Sequence of chain 1.A:
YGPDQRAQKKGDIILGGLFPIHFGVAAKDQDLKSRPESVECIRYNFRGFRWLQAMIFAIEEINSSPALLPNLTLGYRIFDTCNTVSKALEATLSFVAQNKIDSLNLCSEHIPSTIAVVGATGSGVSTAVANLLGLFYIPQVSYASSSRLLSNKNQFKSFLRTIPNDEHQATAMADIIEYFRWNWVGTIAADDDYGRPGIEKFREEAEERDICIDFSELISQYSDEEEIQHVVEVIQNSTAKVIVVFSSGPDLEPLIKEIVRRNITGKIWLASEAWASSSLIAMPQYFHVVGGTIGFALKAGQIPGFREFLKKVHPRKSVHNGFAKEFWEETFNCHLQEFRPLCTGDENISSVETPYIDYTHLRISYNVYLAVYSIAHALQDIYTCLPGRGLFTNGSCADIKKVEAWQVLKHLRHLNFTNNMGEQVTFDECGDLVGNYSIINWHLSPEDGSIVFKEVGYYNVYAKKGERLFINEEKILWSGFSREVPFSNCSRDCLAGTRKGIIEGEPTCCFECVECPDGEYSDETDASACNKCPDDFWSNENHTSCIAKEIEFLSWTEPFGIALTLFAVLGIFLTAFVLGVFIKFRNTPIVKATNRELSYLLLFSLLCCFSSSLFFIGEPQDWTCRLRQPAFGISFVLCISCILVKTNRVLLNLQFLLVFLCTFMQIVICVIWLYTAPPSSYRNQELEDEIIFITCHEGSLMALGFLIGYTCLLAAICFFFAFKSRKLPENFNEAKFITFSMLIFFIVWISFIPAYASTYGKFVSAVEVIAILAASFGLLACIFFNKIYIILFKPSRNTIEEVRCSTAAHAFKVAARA

The small molecule below binds the protein below.
Small molecule (SMILES): CC(=O)N[C@H]1[C@H](O[C@H]2[C@H](O)[C@@H](NC(C)=O)CO[C@@H]2CO)O[C@H](CO)[C@@H](O)[C@@H]1O

Binding-site contacts:
Ligand atom C8 contacts residue TYR522 of chain 1.A at 3.6 Å (hydrophobic).
Ligand atom C1 contacts residue ASN520 of chain 1.A at 3.5 Å.
Ligand atom O7 contacts residue TYR518 of chain 1.A at 4.1 Å.
Ligand atom C3 contacts residue ASN496 of chain 1.A at 3.8 Å.
Ligand atom C6 contacts residue ASN496 of chain 1.A at 4.5 Å.
Ligand atom N2 contacts residue ASN496 of chain 1.A at 3.1 Å (h-bond).
Ligand atom C7 contacts residue TYR522 of chain 1.A at 4.0 Å (hydrophobic).
Ligand atom C7 contacts residue LYS331 of chain 1.A at 4.0 Å.
Ligand atom C8 contacts residue GLU483 of chain 1.A at 3.9 Å.
Ligand atom C5 contacts residue ASN496 of chain 1.A at 3.5 Å.
Ligand atom O7 contacts residue GLU483 of chain 1.A at 3.9 Å.
Ligand atom C7 contacts residue GLU483 of chain 1.A at 4.2 Å.
Ligand atom C6 contacts residue TYR518 of chain 1.A at 3.7 Å (hydrophobic).
Ligand atom N2 contacts residue TYR522 of chain 1.A at 3.6 Å.
Ligand atom O5 contacts residue ASN520 of chain 1.A at 3.6 Å.
Ligand atom C1 contacts residue TYR522 of chain 1.A at 4.2 Å (hydrophobic).
Ligand atom C7 contacts residue ASN496 of chain 1.A at 3.7 Å.
Ligand atom C4 contacts residue ASN496 of chain 1.A at 4.1 Å.
Ligand atom C5 contacts residue ASN520 of chain 1.A at 3.6 Å.
Ligand atom C2 contacts residue ASN496 of chain 1.A at 2.5 Å.
Ligand atom O5 contacts residue ASN496 of chain 1.A at 2.2 Å (h-bond).
Ligand atom O7 contacts residue ASN496 of chain 1.A at 3.8 Å.
Ligand atom O6 contacts residue TYR518 of chain 1.A at 4.0 Å.
Ligand atom C1 contacts residue ASN496 of chain 1.A at 1.4 Å.
Ligand atom C6 contacts residue ASN520 of chain 1.A at 3.9 Å.
Ligand atom O7 contacts residue LYS331 of chain 1.A at 2.8 Å (salt-bridge).